Binding-site contacts:
Ligand atom NAY contacts residue LEU145 of chain 1.A at 3.6 Å.
Ligand atom CAA contacts residue LYS142 of chain 1.A at 3.5 Å.
Ligand atom CAH contacts residue HIS86 of chain 1.A at 3.6 Å.
Ligand atom CAA contacts residue ASN143 of chain 1.A at 3.7 Å.
Ligand atom CAE contacts residue LEU65 of chain 1.A at 4.0 Å (hydrophobic).
Ligand atom CAA contacts residue ALA155 of chain 1.A at 3.9 Å (hydrophobic).
Ligand atom NAP contacts residue VAL16 of chain 1.A at 3.7 Å.
Ligand atom OAB contacts residue ALA155 of chain 1.A at 4.0 Å.
Ligand atom NAN contacts residue TYR87 of chain 1.A at 3.8 Å.
Ligand atom CAV contacts residue ALA35 of chain 1.A at 3.9 Å (hydrophobic).
Ligand atom CAL contacts residue GLY17 of chain 1.A at 4.0 Å.
Ligand atom NAN contacts residue HIS86 of chain 1.A at 3.9 Å.
Ligand atom CAE contacts residue ALA35 of chain 1.A at 3.7 Å (hydrophobic).
Ligand atom OAB contacts residue ASP156 of chain 1.A at 3.5 Å.
Ligand atom CAT contacts residue LEU145 of chain 1.A at 3.8 Å (hydrophobic).
Ligand atom NAY contacts residue VAL24 of chain 1.A at 3.9 Å.
Ligand atom CAI contacts residue LEU145 of chain 1.A at 3.6 Å (hydrophobic).
Ligand atom CAK contacts residue LYS142 of chain 1.A at 3.7 Å.
Ligand atom NAO contacts residue VAL24 of chain 1.A at 3.6 Å.
Ligand atom CAR contacts residue ALA155 of chain 1.A at 3.7 Å (hydrophobic).
Ligand atom CAJ contacts residue TYR21 of chain 1.A at 3.4 Å (hydrophobic).
Ligand atom CAV contacts residue LEU145 of chain 1.A at 3.7 Å (hydrophobic).
Ligand atom CAG contacts residue HIS88 of chain 1.A at 3.1 Å.
Ligand atom CAW contacts residue LEU145 of chain 1.A at 3.9 Å (hydrophobic).
Ligand atom CAE contacts residue THR85 of chain 1.A at 3.6 Å.
Ligand atom CAW contacts residue HIS88 of chain 1.A at 3.8 Å.
Ligand atom NAN contacts residue HIS88 of chain 1.A at 3.1 Å (h-bond).
Ligand atom CAF contacts residue GLY91 of chain 1.A at 3.9 Å.
Ligand atom CAL contacts residue VAL16 of chain 1.A at 3.8 Å (hydrophobic).
Ligand atom OAQ contacts residue LYS142 of chain 1.A at 3.3 Å (salt-bridge).
Ligand atom CAC contacts residue LEU65 of chain 1.A at 3.9 Å (hydrophobic).
Ligand atom NAN contacts residue ALA35 of chain 1.A at 3.8 Å.
Ligand atom CAF contacts residue VAL16 of chain 1.A at 4.0 Å (hydrophobic).
Ligand atom CAJ contacts residue LYS142 of chain 1.A at 3.6 Å.
Ligand atom CAH contacts residue ALA35 of chain 1.A at 3.4 Å (hydrophobic).
Ligand atom CAH contacts residue LEU145 of chain 1.A at 3.8 Å (hydrophobic).
Ligand atom CAU contacts residue VAL16 of chain 1.A at 3.8 Å (hydrophobic).
Ligand atom CAG contacts residue TYR87 of chain 1.A at 3.6 Å (hydrophobic).
Ligand atom NAO contacts residue LEU145 of chain 1.A at 3.9 Å.
Ligand atom CAC contacts residue LYS37 of chain 1.A at 4.0 Å.

Sequence of chain 1.A:
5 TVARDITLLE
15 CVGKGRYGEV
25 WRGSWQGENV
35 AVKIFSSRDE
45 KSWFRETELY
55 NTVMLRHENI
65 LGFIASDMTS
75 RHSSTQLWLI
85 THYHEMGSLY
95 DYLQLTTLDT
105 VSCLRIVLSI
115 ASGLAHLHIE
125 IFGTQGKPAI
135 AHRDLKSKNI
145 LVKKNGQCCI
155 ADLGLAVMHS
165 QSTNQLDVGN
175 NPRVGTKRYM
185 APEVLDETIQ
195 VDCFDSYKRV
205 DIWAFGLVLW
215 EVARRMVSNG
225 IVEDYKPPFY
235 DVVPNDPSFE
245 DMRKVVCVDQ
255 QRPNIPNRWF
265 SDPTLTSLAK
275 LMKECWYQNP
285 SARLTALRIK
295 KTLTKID

A protein and the small-molecule ligand that binds it are described below.
Small molecule (SMILES): CC(=O)c1cccc(-c2cnc3ccc(NC4CCOCC4)nn23)c1